Sequence of chain 35.C:
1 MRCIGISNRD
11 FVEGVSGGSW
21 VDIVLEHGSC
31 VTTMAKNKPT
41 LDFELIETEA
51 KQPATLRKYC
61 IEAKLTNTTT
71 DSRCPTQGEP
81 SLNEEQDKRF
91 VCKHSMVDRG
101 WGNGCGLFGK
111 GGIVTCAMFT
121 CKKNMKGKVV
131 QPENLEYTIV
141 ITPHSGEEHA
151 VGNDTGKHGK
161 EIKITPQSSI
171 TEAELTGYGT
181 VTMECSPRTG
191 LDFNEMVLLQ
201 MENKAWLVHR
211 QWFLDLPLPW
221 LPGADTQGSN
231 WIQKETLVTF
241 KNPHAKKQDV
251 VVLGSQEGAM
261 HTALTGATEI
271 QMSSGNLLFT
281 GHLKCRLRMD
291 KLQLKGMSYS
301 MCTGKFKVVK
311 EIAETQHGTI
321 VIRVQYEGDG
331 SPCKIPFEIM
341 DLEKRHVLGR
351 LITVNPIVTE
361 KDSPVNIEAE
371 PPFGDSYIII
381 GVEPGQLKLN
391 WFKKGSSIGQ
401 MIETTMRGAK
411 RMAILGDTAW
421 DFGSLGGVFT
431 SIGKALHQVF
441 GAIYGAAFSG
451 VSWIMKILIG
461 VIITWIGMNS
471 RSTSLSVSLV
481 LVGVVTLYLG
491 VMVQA

Sequence of chain 35.E:
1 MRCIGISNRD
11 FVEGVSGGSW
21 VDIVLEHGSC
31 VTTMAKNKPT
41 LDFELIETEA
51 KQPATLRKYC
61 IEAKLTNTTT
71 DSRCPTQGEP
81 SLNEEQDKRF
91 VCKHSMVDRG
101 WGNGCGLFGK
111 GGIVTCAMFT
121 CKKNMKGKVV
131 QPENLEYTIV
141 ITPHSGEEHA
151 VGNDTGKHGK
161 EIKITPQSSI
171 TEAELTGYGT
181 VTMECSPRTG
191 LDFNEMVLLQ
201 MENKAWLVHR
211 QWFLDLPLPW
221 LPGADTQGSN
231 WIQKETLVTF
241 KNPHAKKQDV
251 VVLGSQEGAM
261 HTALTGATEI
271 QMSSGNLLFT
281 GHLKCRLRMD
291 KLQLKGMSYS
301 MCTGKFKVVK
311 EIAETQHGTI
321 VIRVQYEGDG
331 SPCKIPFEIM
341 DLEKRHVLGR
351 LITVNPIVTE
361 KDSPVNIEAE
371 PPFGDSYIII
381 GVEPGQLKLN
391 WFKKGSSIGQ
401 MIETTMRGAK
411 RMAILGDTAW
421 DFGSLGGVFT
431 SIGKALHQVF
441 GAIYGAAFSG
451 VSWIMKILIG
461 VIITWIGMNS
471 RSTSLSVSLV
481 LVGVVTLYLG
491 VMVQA

Binding-site contacts:
Ligand atom C6 contacts residue HIS158 of chain 35.E at 4.0 Å.
Ligand atom C1 contacts residue HIS149 of chain 35.E at 3.6 Å.
Ligand atom C5 contacts residue HIS149 of chain 35.E at 4.4 Å.
Ligand atom C1 contacts residue HIS158 of chain 35.E at 3.9 Å.
Ligand atom O6 contacts residue HIS158 of chain 35.E at 2.8 Å (h-bond).
Ligand atom C2 contacts residue HIS149 of chain 35.E at 3.7 Å.
Ligand atom C7 contacts residue HIS149 of chain 35.E at 4.5 Å.
Ligand atom C4 contacts residue HIS149 of chain 35.E at 4.4 Å.
Ligand atom O5 contacts residue HIS149 of chain 35.E at 3.5 Å (h-bond).
Ligand atom C7 contacts residue ASN153 of chain 35.E at 3.3 Å.
Ligand atom O5 contacts residue ASN153 of chain 35.E at 2.3 Å (h-bond).
Ligand atom O3 contacts residue HIS149 of chain 35.E at 4.2 Å.
Ligand atom C5 contacts residue HIS158 of chain 35.E at 4.2 Å.
Ligand atom C5 contacts residue ASN153 of chain 35.E at 3.6 Å.
Ligand atom C4 contacts residue ASN153 of chain 35.E at 4.2 Å.
Ligand atom C8 contacts residue GLY102 of chain 35.C at 3.3 Å.
Ligand atom C1 contacts residue THR155 of chain 35.E at 4.0 Å.
Ligand atom O6 contacts residue HIS149 of chain 35.E at 3.0 Å (h-bond).
Ligand atom N2 contacts residue ASN153 of chain 35.E at 2.9 Å (h-bond).
Ligand atom C2 contacts residue ASN153 of chain 35.E at 2.4 Å.
Ligand atom C8 contacts residue ASN153 of chain 35.E at 4.0 Å.
Ligand atom O5 contacts residue THR155 of chain 35.E at 4.3 Å.
Ligand atom O6 contacts residue ASN153 of chain 35.E at 4.5 Å.
Ligand atom C6 contacts residue HIS149 of chain 35.E at 4.2 Å.
Ligand atom O6 contacts residue GLY156 of chain 35.E at 4.5 Å.
Ligand atom C3 contacts residue HIS149 of chain 35.E at 4.5 Å.
Ligand atom O7 contacts residue HIS149 of chain 35.E at 3.6 Å.
Ligand atom O5 contacts residue HIS158 of chain 35.E at 3.1 Å (h-bond).
Ligand atom O7 contacts residue ASN153 of chain 35.E at 3.3 Å (h-bond).
Ligand atom C3 contacts residue ASN153 of chain 35.E at 3.8 Å.
Ligand atom C1 contacts residue ASN153 of chain 35.E at 1.4 Å.

A protein and the small-molecule ligand that binds it are described below.
Small molecule (SMILES): CC(=O)N[C@H]1[C@H](O[C@H]2[C@H](O)[C@@H](NC(C)=O)CO[C@@H]2CO)O[C@H](CO)[C@@H](O)[C@@H]1O